Sequence of chain 2.A:
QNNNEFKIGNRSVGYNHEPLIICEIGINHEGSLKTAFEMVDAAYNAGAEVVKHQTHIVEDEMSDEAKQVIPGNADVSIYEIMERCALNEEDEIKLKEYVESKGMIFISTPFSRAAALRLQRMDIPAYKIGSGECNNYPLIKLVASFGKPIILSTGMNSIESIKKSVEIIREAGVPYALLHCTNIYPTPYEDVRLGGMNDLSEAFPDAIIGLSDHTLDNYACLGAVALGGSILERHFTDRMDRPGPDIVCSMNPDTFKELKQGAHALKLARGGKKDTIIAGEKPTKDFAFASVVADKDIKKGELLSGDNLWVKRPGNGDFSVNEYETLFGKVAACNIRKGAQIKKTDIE

Binding-site contacts:
Ligand atom C06 contacts residue ASP247 of chain 1.A at 3.3 Å.
Ligand atom O03 contacts residue MET83 of chain 1.A at 3.5 Å.
Ligand atom O07 contacts residue THR110 of chain 1.A at 3.5 Å (h-bond).
Ligand atom C11 contacts residue LYS129 of chain 1.A at 3.7 Å.
Ligand atom O06 contacts residue TYR186 of chain 1.A at 2.6 Å (h-bond).
Ligand atom C11 contacts residue LYS53 of chain 1.A at 3.5 Å.
Ligand atom C04 contacts residue TYR186 of chain 1.A at 3.6 Å (hydrophobic).
Ligand atom O02 contacts residue GLN55 of chain 1.A at 2.7 Å (h-bond).
Ligand atom C02 contacts residue PHE288 of chain 2.A at 3.8 Å (hydrophobic).
Ligand atom C08 contacts residue TYR186 of chain 1.A at 3.6 Å (hydrophobic).
Ligand atom N01 contacts residue TYR186 of chain 1.A at 2.9 Å (h-bond).
Ligand atom O04 contacts residue ASP247 of chain 1.A at 2.8 Å (salt-bridge).
Ligand atom O09 contacts residue SER154 of chain 1.A at 3.8 Å.
Ligand atom O05 contacts residue ASN74 of chain 1.A at 3.0 Å (h-bond).
Ligand atom C10 contacts residue GLY131 of chain 1.A at 3.6 Å.
Ligand atom O07 contacts residue GLN55 of chain 1.A at 3.4 Å (h-bond).
Ligand atom N02 contacts residue SER154 of chain 1.A at 3.8 Å.
Ligand atom O09 contacts residue SER132 of chain 1.A at 3.4 Å (h-bond).
Ligand atom O06 contacts residue HIS215 of chain 1.A at 3.8 Å.
Ligand atom C02 contacts residue ALA289 of chain 2.A at 3.8 Å (hydrophobic).
Ligand atom C03 contacts residue TYR186 of chain 1.A at 3.5 Å (hydrophobic).
Ligand atom O08 contacts residue LYS53 of chain 1.A at 3.4 Å (salt-bridge).
Ligand atom O08 contacts residue THR110 of chain 1.A at 2.7 Å (h-bond).
Ligand atom N02 contacts residue LYS129 of chain 1.A at 3.2 Å (salt-bridge).
Ligand atom O08 contacts residue GLY131 of chain 1.A at 3.6 Å.
Ligand atom C02 contacts residue THR285 of chain 2.A at 3.4 Å.
Ligand atom O07 contacts residue PHE112 of chain 1.A at 3.8 Å.
Ligand atom O01 contacts residue PHE112 of chain 1.A at 3.4 Å.
Ligand atom O04 contacts residue ASN74 of chain 1.A at 3.1 Å (h-bond).
Ligand atom O08 contacts residue LYS129 of chain 1.A at 2.9 Å (salt-bridge).
Ligand atom O01 contacts residue ARG314 of chain 2.A at 2.9 Å (salt-bridge).
Ligand atom O04 contacts residue TYR186 of chain 1.A at 3.7 Å.
Ligand atom O02 contacts residue HIS236 of chain 1.A at 3.7 Å.
Ligand atom O09 contacts residue ASN184 of chain 1.A at 3.6 Å (h-bond).
Ligand atom O09 contacts residue GLY131 of chain 1.A at 3.8 Å.
Ligand atom N02 contacts residue GLY131 of chain 1.A at 3.3 Å.
Ligand atom O02 contacts residue ASP247 of chain 1.A at 3.0 Å (salt-bridge).
Ligand atom O07 contacts residue LYS53 of chain 1.A at 3.1 Å (salt-bridge).
Ligand atom O07 contacts residue GLU25 of chain 1.A at 3.1 Å (salt-bridge).
Ligand atom C11 contacts residue THR110 of chain 1.A at 3.4 Å.

Sequence of chain 1.A:
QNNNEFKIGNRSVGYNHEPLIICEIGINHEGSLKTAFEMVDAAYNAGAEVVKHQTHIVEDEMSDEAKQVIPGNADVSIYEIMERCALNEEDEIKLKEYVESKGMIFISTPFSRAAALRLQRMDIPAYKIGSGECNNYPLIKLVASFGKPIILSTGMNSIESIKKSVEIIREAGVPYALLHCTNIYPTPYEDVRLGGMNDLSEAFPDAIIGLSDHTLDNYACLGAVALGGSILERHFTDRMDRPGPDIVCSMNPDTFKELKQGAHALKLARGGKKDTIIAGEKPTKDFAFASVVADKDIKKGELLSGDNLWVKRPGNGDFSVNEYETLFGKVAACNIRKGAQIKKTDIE

The protein below binds the small molecule below.
Small molecule (SMILES): CC(=O)N[C@@H]([C@@H](O)[C@H](O)[C@H](O)CO)[C@@H](O)C/C(=N\O)C(=O)O